Sequence of chain 1.A:
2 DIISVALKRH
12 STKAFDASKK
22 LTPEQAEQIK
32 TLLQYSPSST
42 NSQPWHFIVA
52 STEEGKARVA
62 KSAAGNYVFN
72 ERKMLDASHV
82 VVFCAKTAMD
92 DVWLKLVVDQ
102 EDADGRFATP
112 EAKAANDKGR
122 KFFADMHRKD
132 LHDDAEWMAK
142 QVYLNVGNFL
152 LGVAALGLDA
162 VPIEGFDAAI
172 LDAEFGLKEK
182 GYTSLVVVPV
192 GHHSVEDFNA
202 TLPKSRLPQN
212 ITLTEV

Binding-site contacts:
Ligand atom O1 contacts residue ASN71 of chain 1.B at 3.3 Å (h-bond).
Ligand atom O4 contacts residue SER40 of chain 1.A at 3.8 Å.
Ligand atom N1 contacts residue TYR68 of chain 1.B at 4.0 Å.
Ligand atom C3 contacts residue ASN71 of chain 1.B at 3.9 Å.
Ligand atom O1 contacts residue PHE70 of chain 1.B at 3.2 Å (h-bond).
Ligand atom N1 contacts residue ASN67 of chain 1.B at 3.9 Å.
Ligand atom N1 contacts residue ASN71 of chain 1.B at 3.2 Å (h-bond).
Ligand atom C2 contacts residue ASN71 of chain 1.B at 3.5 Å.
Ligand atom O4 contacts residue FMN1 of chain 1.G at 2.8 Å (h-bond).
Ligand atom C3 contacts residue FMN1 of chain 1.G at 3.4 Å.
Ligand atom C4 contacts residue ASN71 of chain 1.B at 3.8 Å.
Ligand atom C2 contacts residue LYS74 of chain 1.B at 4.0 Å.
Ligand atom N4 contacts residue FMN1 of chain 1.G at 3.3 Å (h-bond).
Ligand atom C6 contacts residue THR41 of chain 1.A at 3.6 Å.
Ligand atom C6 contacts residue FMN1 of chain 1.G at 3.3 Å.
Ligand atom C1 contacts residue ASN71 of chain 1.B at 3.3 Å.
Ligand atom C2 contacts residue PHE70 of chain 1.B at 3.7 Å (hydrophobic).
Ligand atom O2 contacts residue ASN67 of chain 1.B at 3.7 Å.
Ligand atom O1 contacts residue TYR68 of chain 1.B at 3.2 Å.
Ligand atom N3 contacts residue FMN1 of chain 1.G at 3.4 Å.
Ligand atom C4 contacts residue LYS74 of chain 1.B at 3.7 Å.
Ligand atom N4 contacts residue THR41 of chain 1.A at 3.7 Å.
Ligand atom O1 contacts residue VAL69 of chain 1.B at 3.9 Å.
Ligand atom O1 contacts residue ASN67 of chain 1.B at 3.5 Å (h-bond).
Ligand atom O2 contacts residue ASN71 of chain 1.B at 3.2 Å (h-bond).
Ligand atom O2 contacts residue TYR68 of chain 1.B at 3.4 Å.
Ligand atom O3 contacts residue FMN1 of chain 1.G at 3.7 Å.
Ligand atom C6 contacts residue GLU165 of chain 1.B at 3.9 Å.
Ligand atom N2 contacts residue FMN1 of chain 1.G at 3.2 Å (h-bond).
Ligand atom O4 contacts residue THR41 of chain 1.A at 2.7 Å (h-bond).
Ligand atom N4 contacts residue GLU165 of chain 1.B at 2.9 Å (salt-bridge).
Ligand atom N2 contacts residue PHE124 of chain 1.A at 3.6 Å.
Ligand atom C4 contacts residue FMN1 of chain 1.G at 3.9 Å.
Ligand atom O2 contacts residue PHE124 of chain 1.A at 3.7 Å.
Ligand atom O3 contacts residue PHE124 of chain 1.A at 3.6 Å.
Ligand atom O2 contacts residue GLY166 of chain 1.B at 3.9 Å.
Ligand atom N4 contacts residue PHE124 of chain 1.A at 3.5 Å.
Ligand atom O4 contacts residue GLU165 of chain 1.B at 4.0 Å.
Ligand atom O3 contacts residue ASN71 of chain 1.B at 3.5 Å (h-bond).
Ligand atom C5 contacts residue FMN1 of chain 1.G at 3.2 Å.

The small molecule below binds the protein below.
Small molecule (SMILES): NC(=O)N/N=C/c1ccc([N+](=O)[O-])o1

Sequence of chain 1.B:
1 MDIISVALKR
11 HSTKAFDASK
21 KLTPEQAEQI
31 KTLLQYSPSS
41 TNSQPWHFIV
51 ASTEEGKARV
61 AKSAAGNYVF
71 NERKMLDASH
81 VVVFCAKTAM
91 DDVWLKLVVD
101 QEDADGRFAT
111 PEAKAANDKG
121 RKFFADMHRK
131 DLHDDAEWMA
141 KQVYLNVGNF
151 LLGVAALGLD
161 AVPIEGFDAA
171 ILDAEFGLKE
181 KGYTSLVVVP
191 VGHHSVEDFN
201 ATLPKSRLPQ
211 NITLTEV